This small molecule binds to this protein.
Small molecule (SMILES): CC(=O)N[C@H]1[C@H](O[C@H]2[C@H](O)[C@@H](NC(C)=O)CO[C@@H]2CO)O[C@H](CO)[C@@H](O)[C@@H]1O

Binding-site contacts:
Ligand atom O5 contacts residue ASN167 of chain 1.C at 2.3 Å (h-bond).
Ligand atom C3 contacts residue ASN167 of chain 1.C at 3.8 Å.
Ligand atom C1 contacts residue ASN167 of chain 1.C at 1.4 Å.
Ligand atom O5 contacts residue ARG162 of chain 1.C at 3.2 Å (salt-bridge).
Ligand atom C6 contacts residue ARG162 of chain 1.C at 4.1 Å.
Ligand atom O6 contacts residue ARG162 of chain 1.C at 3.6 Å.
Ligand atom N2 contacts residue THR168 of chain 1.C at 4.5 Å.
Ligand atom C8 contacts residue ARG278 of chain 1.E at 3.7 Å.
Ligand atom C7 contacts residue ARG278 of chain 1.E at 3.7 Å.
Ligand atom C5 contacts residue ARG162 of chain 1.C at 4.2 Å.
Ligand atom C7 contacts residue ASN167 of chain 1.C at 3.3 Å.
Ligand atom C6 contacts residue VAL144 of chain 1.C at 4.3 Å (hydrophobic).
Ligand atom C8 contacts residue ASN167 of chain 1.C at 3.8 Å.
Ligand atom C5 contacts residue ASN167 of chain 1.C at 3.6 Å.
Ligand atom O7 contacts residue ASN167 of chain 1.C at 3.3 Å (h-bond).
Ligand atom O7 contacts residue ARG278 of chain 1.E at 3.1 Å (salt-bridge).
Ligand atom C1 contacts residue ARG162 of chain 1.C at 3.9 Å.
Ligand atom O6 contacts residue VAL144 of chain 1.C at 4.2 Å.
Ligand atom C4 contacts residue ASN167 of chain 1.C at 4.2 Å.
Ligand atom C2 contacts residue ASN167 of chain 1.C at 2.4 Å.
Ligand atom N2 contacts residue ASN167 of chain 1.C at 2.9 Å (h-bond).

Sequence of chain 1.C:
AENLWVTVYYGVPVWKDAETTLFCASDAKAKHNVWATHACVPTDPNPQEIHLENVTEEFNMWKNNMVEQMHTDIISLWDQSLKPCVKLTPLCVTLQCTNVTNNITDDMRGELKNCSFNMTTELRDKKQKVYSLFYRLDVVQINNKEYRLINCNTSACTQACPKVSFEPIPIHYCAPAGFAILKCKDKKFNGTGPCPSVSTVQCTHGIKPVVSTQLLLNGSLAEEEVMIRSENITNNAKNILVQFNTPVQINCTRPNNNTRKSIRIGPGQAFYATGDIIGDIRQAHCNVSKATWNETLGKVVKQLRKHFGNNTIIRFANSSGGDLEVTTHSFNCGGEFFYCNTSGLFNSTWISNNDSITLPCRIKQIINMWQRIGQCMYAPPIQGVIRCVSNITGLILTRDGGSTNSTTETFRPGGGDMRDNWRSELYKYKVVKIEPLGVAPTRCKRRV

Sequence of chain 1.E:
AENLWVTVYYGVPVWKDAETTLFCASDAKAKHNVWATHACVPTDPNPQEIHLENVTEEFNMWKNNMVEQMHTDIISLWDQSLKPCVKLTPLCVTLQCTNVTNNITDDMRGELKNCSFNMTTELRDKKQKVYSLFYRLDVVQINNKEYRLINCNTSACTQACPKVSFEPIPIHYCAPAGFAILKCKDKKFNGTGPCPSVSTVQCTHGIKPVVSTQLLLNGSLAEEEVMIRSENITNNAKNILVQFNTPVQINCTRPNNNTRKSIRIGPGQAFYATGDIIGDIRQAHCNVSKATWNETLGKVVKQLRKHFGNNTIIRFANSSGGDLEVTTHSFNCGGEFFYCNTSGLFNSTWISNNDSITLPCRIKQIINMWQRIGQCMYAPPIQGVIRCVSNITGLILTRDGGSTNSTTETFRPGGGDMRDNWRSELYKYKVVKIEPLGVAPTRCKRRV